Sequence of chain 1.A:
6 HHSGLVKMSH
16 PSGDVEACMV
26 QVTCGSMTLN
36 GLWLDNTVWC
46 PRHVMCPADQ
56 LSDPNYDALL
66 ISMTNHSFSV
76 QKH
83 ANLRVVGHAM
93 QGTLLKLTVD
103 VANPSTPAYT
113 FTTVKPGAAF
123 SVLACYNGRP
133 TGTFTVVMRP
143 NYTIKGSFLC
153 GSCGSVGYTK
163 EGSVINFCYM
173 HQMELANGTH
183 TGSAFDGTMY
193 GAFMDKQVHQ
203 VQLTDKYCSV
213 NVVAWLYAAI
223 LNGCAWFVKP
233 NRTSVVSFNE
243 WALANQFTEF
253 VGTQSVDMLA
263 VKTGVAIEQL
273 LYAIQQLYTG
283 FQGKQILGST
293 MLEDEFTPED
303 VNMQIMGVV

This protein binds this small molecule.
Small molecule (SMILES): CCC[C@@H]1C[C@H]1COC(=O)N[C@@H](CC(C)C)C(=O)N[C@H](C=O)C[C@@H]1CCNC1=O

Binding-site contacts:
Ligand atom O10 contacts residue HIS173 of chain 1.A at 2.7 Å (h-bond).
Ligand atom N07 contacts residue GLU176 of chain 1.A at 3.2 Å (salt-bridge).
Ligand atom O02 contacts residue GLY153 of chain 1.A at 3.4 Å (h-bond).
Ligand atom O10 contacts residue HIS182 of chain 1.A at 3.5 Å.
Ligand atom C26 contacts residue VAL200 of chain 1.A at 3.6 Å (hydrophobic).
Ligand atom C04 contacts residue SER154 of chain 1.A at 3.9 Å.
Ligand atom C04 contacts residue CYS155 of chain 1.A at 3.1 Å (hydrophobic).
Ligand atom O28 contacts residue MET175 of chain 1.A at 3.5 Å.
Ligand atom C01 contacts residue CYS155 of chain 1.A at 1.8 Å (hydrophobic).
Ligand atom C21 contacts residue GLU176 of chain 1.A at 3.4 Å.
Ligand atom O28 contacts residue GLU176 of chain 1.A at 3.0 Å (salt-bridge).
Ligand atom C13 contacts residue GLN199 of chain 1.A at 3.8 Å.
Ligand atom O02 contacts residue CYS155 of chain 1.A at 2.7 Å (h-bond).
Ligand atom C16 contacts residue ASP197 of chain 1.A at 3.8 Å.
Ligand atom C23 contacts residue GLU176 of chain 1.A at 3.6 Å.
Ligand atom N18 contacts residue GLN199 of chain 1.A at 3.0 Å (h-bond).
Ligand atom O02 contacts residue SER154 of chain 1.A at 3.3 Å (h-bond).
Ligand atom C13 contacts residue GLN174 of chain 1.A at 3.7 Å.
Ligand atom C12 contacts residue GLN174 of chain 1.A at 3.8 Å.
Ligand atom C04 contacts residue HIS173 of chain 1.A at 3.9 Å.
Ligand atom O10 contacts residue PHE150 of chain 1.A at 3.1 Å.
Ligand atom C17 contacts residue LEU56 of chain 1.A at 3.7 Å (hydrophobic).
Ligand atom C24 contacts residue LEU177 of chain 1.A at 3.8 Å (hydrophobic).
Ligand atom C19 contacts residue GLN199 of chain 1.A at 3.8 Å.
Ligand atom C26 contacts residue HIS201 of chain 1.A at 3.8 Å.
Ligand atom C27 contacts residue GLN199 of chain 1.A at 3.6 Å.
Ligand atom C06 contacts residue PHE150 of chain 1.A at 3.7 Å (hydrophobic).
Ligand atom N11 contacts residue GLN174 of chain 1.A at 3.0 Å (h-bond).
Ligand atom C06 contacts residue GLU176 of chain 1.A at 3.7 Å.
Ligand atom C24 contacts residue GLU176 of chain 1.A at 3.6 Å.
Ligand atom N07 contacts residue PHE150 of chain 1.A at 3.1 Å (h-bond).
Ligand atom C06 contacts residue HIS173 of chain 1.A at 3.7 Å.
Ligand atom C01 contacts residue HIS48 of chain 1.A at 3.8 Å.
Ligand atom C14 contacts residue GLN199 of chain 1.A at 3.7 Å.
Ligand atom C27 contacts residue VAL200 of chain 1.A at 3.3 Å (hydrophobic).
Ligand atom C16 contacts residue GLN174 of chain 1.A at 3.7 Å.
Ligand atom C03 contacts residue CYS155 of chain 1.A at 2.7 Å (hydrophobic).
Ligand atom O10 contacts residue SER154 of chain 1.A at 3.8 Å.
Ligand atom C08 contacts residue CYS152 of chain 1.A at 3.8 Å (hydrophobic).
Ligand atom N11 contacts residue CYS155 of chain 1.A at 3.1 Å (h-bond).